Binding-site contacts:
Ligand atom O7 contacts residue MET133 of chain 1.E at 3.8 Å.
Ligand atom N1 contacts residue TYR204 of chain 1.D at 4.5 Å.
Ligand atom C3 contacts residue MET133 of chain 1.E at 4.0 Å (hydrophobic).
Ligand atom O4 contacts residue TYR211 of chain 1.D at 4.2 Å.
Ligand atom C8 contacts residue TYR204 of chain 1.D at 3.6 Å (hydrophobic).
Ligand atom C2 contacts residue TYR211 of chain 1.D at 3.7 Å (hydrophobic).
Ligand atom C6 contacts residue ARG123 of chain 1.E at 3.9 Å.
Ligand atom C10 contacts residue TYR108 of chain 1.D at 3.3 Å (hydrophobic).
Ligand atom C8 contacts residue CYS206 of chain 1.D at 4.2 Å (hydrophobic).
Ligand atom C10 contacts residue TYR211 of chain 1.D at 3.8 Å (hydrophobic).
Ligand atom C3 contacts residue TRP162 of chain 1.D at 3.2 Å (hydrophobic).
Ligand atom O7 contacts residue THR163 of chain 1.D at 4.0 Å.
Ligand atom C10 contacts residue TRP162 of chain 1.D at 3.5 Å (hydrophobic).
Ligand atom O4 contacts residue TRP162 of chain 1.D at 3.5 Å (h-bond).
Ligand atom C9 contacts residue TRP162 of chain 1.D at 3.2 Å (hydrophobic).
Ligand atom O7 contacts residue TRP162 of chain 1.D at 3.7 Å.
Ligand atom C5 contacts residue TRP162 of chain 1.D at 3.8 Å (hydrophobic).
Ligand atom C5 contacts residue THR163 of chain 1.D at 4.0 Å.
Ligand atom C6 contacts residue THR163 of chain 1.D at 3.9 Å.
Ligand atom C10 contacts residue SER161 of chain 1.D at 3.7 Å.
Ligand atom N1 contacts residue TRP162 of chain 1.D at 3.4 Å (h-bond).
Ligand atom C5 contacts residue MET133 of chain 1.E at 3.9 Å (hydrophobic).
Ligand atom O4 contacts residue THR163 of chain 1.D at 4.4 Å.
Ligand atom C6 contacts residue LEU131 of chain 1.E at 4.0 Å (hydrophobic).
Ligand atom O4 contacts residue MET133 of chain 1.E at 4.0 Å.
Ligand atom C10 contacts residue TYR204 of chain 1.D at 4.0 Å (hydrophobic).
Ligand atom C2 contacts residue TRP162 of chain 1.D at 3.0 Å (hydrophobic).

The small molecule below binds the protein below.
Small molecule (SMILES): CC(=O)OCC[N+](C)(C)C

Sequence of chain 1.E:
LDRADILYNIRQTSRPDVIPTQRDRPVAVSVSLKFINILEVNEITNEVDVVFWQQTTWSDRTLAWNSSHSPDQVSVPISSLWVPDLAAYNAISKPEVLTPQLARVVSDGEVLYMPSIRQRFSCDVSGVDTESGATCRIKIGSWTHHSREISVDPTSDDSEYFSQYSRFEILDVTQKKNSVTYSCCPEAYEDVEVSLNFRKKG

Sequence of chain 1.D:
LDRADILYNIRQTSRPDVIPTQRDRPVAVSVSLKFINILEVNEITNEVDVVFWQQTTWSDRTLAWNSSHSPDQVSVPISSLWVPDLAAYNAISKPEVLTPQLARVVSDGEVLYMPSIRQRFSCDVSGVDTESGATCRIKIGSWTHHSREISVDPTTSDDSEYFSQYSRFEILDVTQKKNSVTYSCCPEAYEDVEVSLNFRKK